Sequence of chain 4.A:
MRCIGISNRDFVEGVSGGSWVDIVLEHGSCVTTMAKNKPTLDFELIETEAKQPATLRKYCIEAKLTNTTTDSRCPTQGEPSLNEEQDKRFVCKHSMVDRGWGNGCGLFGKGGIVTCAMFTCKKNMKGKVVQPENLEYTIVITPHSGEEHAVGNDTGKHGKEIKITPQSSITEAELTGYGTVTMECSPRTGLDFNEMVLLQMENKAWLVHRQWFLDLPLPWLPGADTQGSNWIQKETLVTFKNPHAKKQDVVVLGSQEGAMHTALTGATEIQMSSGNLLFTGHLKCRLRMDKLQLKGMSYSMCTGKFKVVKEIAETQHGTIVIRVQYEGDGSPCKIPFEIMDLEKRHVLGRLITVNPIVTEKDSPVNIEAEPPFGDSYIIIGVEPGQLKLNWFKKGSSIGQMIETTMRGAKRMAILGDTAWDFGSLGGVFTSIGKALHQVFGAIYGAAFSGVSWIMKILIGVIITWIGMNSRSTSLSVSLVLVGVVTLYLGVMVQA

This small molecule binds to this protein.
Small molecule (SMILES): CC(=O)N[C@@H]1[C@@H](O)[C@H](O)[C@@H](CO)O[C@H]1O

Binding-site contacts:
Ligand atom O7 contacts residue ASN67 of chain 4.A at 4.3 Å.
Ligand atom N2 contacts residue ASN67 of chain 4.A at 2.9 Å (h-bond).
Ligand atom C7 contacts residue ASN67 of chain 4.A at 3.9 Å.
Ligand atom C8 contacts residue PHE90 of chain 4.A at 3.7 Å (hydrophobic).
Ligand atom C2 contacts residue ASN67 of chain 4.A at 2.5 Å.
Ligand atom O5 contacts residue ASN67 of chain 4.A at 2.4 Å (h-bond).
Ligand atom C3 contacts residue ASN67 of chain 4.A at 3.8 Å.
Ligand atom C8 contacts residue ASN67 of chain 4.A at 4.3 Å.
Ligand atom C1 contacts residue ASN67 of chain 4.A at 1.4 Å.
Ligand atom C5 contacts residue ASN67 of chain 4.A at 3.7 Å.
Ligand atom C4 contacts residue ASN67 of chain 4.A at 4.2 Å.
Ligand atom C8 contacts residue MET118 of chain 4.A at 4.3 Å (hydrophobic).